Sequence of chain 1.A:
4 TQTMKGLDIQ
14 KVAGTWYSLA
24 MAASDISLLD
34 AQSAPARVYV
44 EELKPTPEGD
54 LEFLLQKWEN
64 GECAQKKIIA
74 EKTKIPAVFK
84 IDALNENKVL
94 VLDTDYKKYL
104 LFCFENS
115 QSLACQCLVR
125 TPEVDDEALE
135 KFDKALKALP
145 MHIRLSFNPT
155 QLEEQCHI

Binding-site contacts:
Ligand atom C5 contacts residue VAL92 of chain 1.A at 3.8 Å (hydrophobic).
Ligand atom C9 contacts residue PHE107 of chain 1.A at 4.1 Å (hydrophobic).
Ligand atom C10 contacts residue ALA118 of chain 1.A at 4.2 Å (hydrophobic).
Ligand atom C6 contacts residue PHE56 of chain 1.A at 3.3 Å (hydrophobic).
Ligand atom C4 contacts residue PHE107 of chain 1.A at 3.7 Å (hydrophobic).
Ligand atom C15 contacts residue PO41 of chain 1.E at 3.8 Å.
Ligand atom N1 contacts residue PHE107 of chain 1.A at 3.6 Å.
Ligand atom C6 contacts residue VAL92 of chain 1.A at 3.9 Å (hydrophobic).
Ligand atom C9 contacts residue VAL41 of chain 1.A at 4.1 Å (hydrophobic).
Ligand atom CL1 contacts residue PRO38 of chain 1.A at 4.2 Å.
Ligand atom C13 contacts residue LEU58 of chain 1.A at 4.1 Å (hydrophobic).
Ligand atom C5 contacts residue ILE84 of chain 1.A at 3.5 Å (hydrophobic).
Ligand atom C17 contacts residue ILE84 of chain 1.A at 4.0 Å (hydrophobic).
Ligand atom C10 contacts residue ALA39 of chain 1.A at 3.8 Å (hydrophobic).
Ligand atom C2 contacts residue PHE107 of chain 1.A at 4.2 Å (hydrophobic).
Ligand atom C10 contacts residue PHE107 of chain 1.A at 3.8 Å (hydrophobic).
Ligand atom C16 contacts residue PO41 of chain 1.E at 3.4 Å.
Ligand atom C1 contacts residue PHE107 of chain 1.A at 3.5 Å (hydrophobic).
Ligand atom C9 contacts residue ALA118 of chain 1.A at 3.6 Å (hydrophobic).
Ligand atom C12 contacts residue PHE107 of chain 1.A at 4.0 Å (hydrophobic).
Ligand atom C5 contacts residue PHE107 of chain 1.A at 3.8 Å (hydrophobic).
Ligand atom C16 contacts residue LYS69 of chain 1.A at 3.7 Å.
Ligand atom S1 contacts residue PHE105 of chain 1.A at 4.1 Å.
Ligand atom C8 contacts residue ALA39 of chain 1.A at 4.1 Å (hydrophobic).
Ligand atom C11 contacts residue PHE107 of chain 1.A at 3.5 Å (hydrophobic).
Ligand atom C3 contacts residue VAL41 of chain 1.A at 3.7 Å (hydrophobic).
Ligand atom C5 contacts residue ILE71 of chain 1.A at 4.0 Å (hydrophobic).
Ligand atom CL1 contacts residue PHE107 of chain 1.A at 3.9 Å.
Ligand atom C17 contacts residue PHE107 of chain 1.A at 3.1 Å (hydrophobic).
Ligand atom S1 contacts residue VAL41 of chain 1.A at 3.5 Å.
Ligand atom C5 contacts residue PHE56 of chain 1.A at 4.2 Å (hydrophobic).
Ligand atom C2 contacts residue LEU58 of chain 1.A at 4.1 Å (hydrophobic).
Ligand atom C16 contacts residue ILE71 of chain 1.A at 3.8 Å (hydrophobic).
Ligand atom C7 contacts residue PHE56 of chain 1.A at 3.4 Å (hydrophobic).
Ligand atom CL1 contacts residue ALA118 of chain 1.A at 4.0 Å.
Ligand atom CL1 contacts residue ALA39 of chain 1.A at 3.5 Å.
Ligand atom C8 contacts residue GLN120 of chain 1.A at 4.0 Å.
Ligand atom C9 contacts residue ALA39 of chain 1.A at 3.6 Å (hydrophobic).
Ligand atom C4 contacts residue VAL41 of chain 1.A at 4.0 Å (hydrophobic).
Ligand atom C8 contacts residue VAL41 of chain 1.A at 3.8 Å (hydrophobic).

A protein and the small-molecule ligand that binds it are described below.
Small molecule (SMILES): CN(C)CCCN1c2ccccc2Sc2ccc(Cl)cc21